Binding-site contacts:
Ligand atom C4 contacts residue PHE140 of chain 1.A at 3.0 Å (hydrophobic).
Ligand atom C6 contacts residue CYS145 of chain 1.A at 2.8 Å (hydrophobic).
Ligand atom O contacts residue LEU27 of chain 1.A at 3.4 Å.
Ligand atom O contacts residue HIS41 of chain 1.A at 2.6 Å (h-bond).
Ligand atom C2 contacts residue ASN142 of chain 1.A at 3.6 Å.
Ligand atom N2 contacts residue ASN142 of chain 1.A at 3.9 Å.
Ligand atom N1 contacts residue GLU166 of chain 1.A at 3.7 Å.
Ligand atom C7 contacts residue HIS41 of chain 1.A at 3.5 Å.
Ligand atom O2 contacts residue HIS172 of chain 1.A at 3.6 Å.
Ligand atom O1 contacts residue CYS145 of chain 1.A at 2.9 Å (h-bond).
Ligand atom C4 contacts residue SER1 of chain 2.A at 3.4 Å.
Ligand atom O1 contacts residue GLY143 of chain 1.A at 3.1 Å (h-bond).
Ligand atom O2 contacts residue GLU166 of chain 1.A at 3.3 Å.
Ligand atom O contacts residue CYS145 of chain 1.A at 2.8 Å (h-bond).
Ligand atom C3 contacts residue SER144 of chain 1.A at 3.7 Å.
Ligand atom C6 contacts residue HIS164 of chain 1.A at 3.7 Å.
Ligand atom C3 contacts residue LEU141 of chain 1.A at 3.3 Å (hydrophobic).
Ligand atom N1 contacts residue SER144 of chain 1.A at 3.5 Å (h-bond).
Ligand atom O1 contacts residue SER144 of chain 1.A at 3.0 Å (h-bond).
Ligand atom C1 contacts residue CYS145 of chain 1.A at 2.7 Å (hydrophobic).
Ligand atom C contacts residue HIS41 of chain 1.A at 3.3 Å.
Ligand atom O2 contacts residue SER1 of chain 2.A at 3.9 Å.
Ligand atom N2 contacts residue LEU141 of chain 1.A at 3.4 Å.
Ligand atom N contacts residue CYS145 of chain 1.A at 3.5 Å (h-bond).
Ligand atom C8 contacts residue HIS164 of chain 1.A at 3.7 Å.
Ligand atom C2 contacts residue LEU141 of chain 1.A at 3.3 Å (hydrophobic).
Ligand atom N2 contacts residue GLU166 of chain 1.A at 3.7 Å.
Ligand atom N2 contacts residue PHE140 of chain 1.A at 3.5 Å (h-bond).
Ligand atom O2 contacts residue PHE140 of chain 1.A at 3.4 Å.
Ligand atom C6 contacts residue HIS41 of chain 1.A at 3.7 Å.
Ligand atom C7 contacts residue HIS164 of chain 1.A at 3.1 Å.
Ligand atom C5 contacts residue CYS145 of chain 1.A at 3.5 Å (hydrophobic).
Ligand atom O2 contacts residue HIS163 of chain 1.A at 3.3 Å (h-bond).
Ligand atom C9 contacts residue GLU166 of chain 1.A at 3.8 Å.
Ligand atom C7 contacts residue CYS145 of chain 1.A at 3.6 Å (hydrophobic).
Ligand atom N1 contacts residue HIS163 of chain 1.A at 3.0 Å (h-bond).
Ligand atom BR contacts residue MET165 of chain 1.A at 3.7 Å.
Ligand atom C4 contacts residue GLU166 of chain 1.A at 3.2 Å.
Ligand atom C contacts residue CYS145 of chain 1.A at 1.9 Å (hydrophobic).
Ligand atom BR contacts residue MET49 of chain 1.A at 3.6 Å.

A protein and the small-molecule ligand that binds it are described below.
Small molecule (SMILES): O=C1[C@H](O)c2cc(Br)ccc2N1Cc1ncon1

Sequence of chain 1.A:
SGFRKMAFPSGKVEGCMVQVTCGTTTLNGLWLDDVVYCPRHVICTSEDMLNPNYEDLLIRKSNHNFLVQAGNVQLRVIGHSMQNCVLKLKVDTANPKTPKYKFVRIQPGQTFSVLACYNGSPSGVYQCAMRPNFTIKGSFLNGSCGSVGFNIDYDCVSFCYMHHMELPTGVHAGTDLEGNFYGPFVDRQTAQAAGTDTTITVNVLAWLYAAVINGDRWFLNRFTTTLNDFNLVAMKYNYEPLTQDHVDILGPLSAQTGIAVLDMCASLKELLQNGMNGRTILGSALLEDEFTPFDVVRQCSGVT

Sequence of chain 2.A:
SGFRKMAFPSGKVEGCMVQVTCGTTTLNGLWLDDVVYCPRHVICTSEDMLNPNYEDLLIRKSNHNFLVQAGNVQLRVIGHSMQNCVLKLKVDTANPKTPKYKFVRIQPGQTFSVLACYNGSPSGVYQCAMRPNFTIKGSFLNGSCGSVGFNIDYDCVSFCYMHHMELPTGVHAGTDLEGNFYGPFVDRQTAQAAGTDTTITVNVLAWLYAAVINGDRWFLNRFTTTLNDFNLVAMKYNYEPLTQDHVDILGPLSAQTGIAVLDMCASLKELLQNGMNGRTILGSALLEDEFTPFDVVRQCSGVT